Sequence of chain 1.A:
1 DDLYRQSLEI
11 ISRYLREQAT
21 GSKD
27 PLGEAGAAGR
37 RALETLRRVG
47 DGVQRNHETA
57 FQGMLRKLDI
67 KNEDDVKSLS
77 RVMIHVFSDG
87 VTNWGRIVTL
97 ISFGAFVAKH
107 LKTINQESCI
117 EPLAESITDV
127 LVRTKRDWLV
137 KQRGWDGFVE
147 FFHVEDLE

Binding-site contacts:
Ligand atom C4 contacts residue E4K1 of chain 1.D at 3.3 Å.
Ligand atom C3 contacts residue E4K1 of chain 1.D at 3.9 Å.
Ligand atom C24 contacts residue HIS81 of chain 1.A at 3.6 Å.
Ligand atom C25 contacts residue HIS81 of chain 1.A at 3.5 Å.
Ligand atom C8 contacts residue E4K1 of chain 1.D at 3.6 Å.
Ligand atom C11 contacts residue MET60 of chain 1.A at 4.0 Å (hydrophobic).
Ligand atom C21 contacts residue VAL78 of chain 1.A at 4.1 Å (hydrophobic).
Ligand atom C10 contacts residue VAL82 of chain 1.A at 3.8 Å (hydrophobic).
Ligand atom C12 contacts residue VAL82 of chain 1.A at 4.0 Å (hydrophobic).
Ligand atom C2 contacts residue E4K1 of chain 1.D at 4.2 Å.
Ligand atom C13 contacts residue VAL82 of chain 1.A at 4.0 Å (hydrophobic).
Ligand atom C18 contacts residue VAL78 of chain 1.A at 3.7 Å (hydrophobic).
Ligand atom C22 contacts residue VAL78 of chain 1.A at 4.0 Å (hydrophobic).
Ligand atom C10 contacts residue E4K1 of chain 1.D at 4.2 Å.
Ligand atom C9 contacts residue MET60 of chain 1.A at 3.6 Å (hydrophobic).
Ligand atom C15 contacts residue VAL78 of chain 1.A at 3.7 Å (hydrophobic).
Ligand atom C16 contacts residue VAL78 of chain 1.A at 4.3 Å (hydrophobic).
Ligand atom C11 contacts residue VAL82 of chain 1.A at 3.5 Å (hydrophobic).
Ligand atom C9 contacts residue E4K1 of chain 1.D at 4.0 Å.
Ligand atom N contacts residue VAL82 of chain 1.A at 4.2 Å.
Ligand atom C8 contacts residue MET60 of chain 1.A at 4.1 Å (hydrophobic).
Ligand atom O1 contacts residue HIS81 of chain 1.A at 3.0 Å (h-bond).
Ligand atom C14 contacts residue VAL82 of chain 1.A at 3.6 Å (hydrophobic).
Ligand atom C23 contacts residue VAL78 of chain 1.A at 3.8 Å (hydrophobic).
Ligand atom C10 contacts residue MET60 of chain 1.A at 3.6 Å (hydrophobic).
Ligand atom C19 contacts residue LEU64 of chain 1.A at 4.1 Å (hydrophobic).
Ligand atom C10 contacts residue VAL78 of chain 1.A at 4.3 Å (hydrophobic).
Ligand atom O contacts residue VAL78 of chain 1.A at 3.7 Å.
Ligand atom C27 contacts residue ARG77 of chain 1.A at 4.2 Å.
Ligand atom C19 contacts residue VAL78 of chain 1.A at 3.9 Å (hydrophobic).
Ligand atom C28 contacts residue HIS81 of chain 1.A at 3.7 Å.
Ligand atom C15 contacts residue VAL82 of chain 1.A at 4.0 Å (hydrophobic).
Ligand atom C6 contacts residue E4K1 of chain 1.D at 4.0 Å.
Ligand atom C17 contacts residue VAL78 of chain 1.A at 3.8 Å (hydrophobic).
Ligand atom C20 contacts residue VAL78 of chain 1.A at 4.0 Å (hydrophobic).
Ligand atom C5 contacts residue E4K1 of chain 1.D at 3.7 Å.
Ligand atom C5 contacts residue VAL82 of chain 1.A at 3.8 Å (hydrophobic).
Ligand atom C contacts residue E4K1 of chain 1.D at 3.4 Å.
Ligand atom C15 contacts residue HIS81 of chain 1.A at 4.0 Å.
Ligand atom C1 contacts residue E4K1 of chain 1.D at 3.8 Å.

A protein and the small-molecule ligand that binds it are described below.
Small molecule (SMILES): Cc1ccccc1-c1cccc2c(CCCOc3cccc4c3CCCC4)c(C(=O)O)[nH]c12